Sequence of chain 29.C:
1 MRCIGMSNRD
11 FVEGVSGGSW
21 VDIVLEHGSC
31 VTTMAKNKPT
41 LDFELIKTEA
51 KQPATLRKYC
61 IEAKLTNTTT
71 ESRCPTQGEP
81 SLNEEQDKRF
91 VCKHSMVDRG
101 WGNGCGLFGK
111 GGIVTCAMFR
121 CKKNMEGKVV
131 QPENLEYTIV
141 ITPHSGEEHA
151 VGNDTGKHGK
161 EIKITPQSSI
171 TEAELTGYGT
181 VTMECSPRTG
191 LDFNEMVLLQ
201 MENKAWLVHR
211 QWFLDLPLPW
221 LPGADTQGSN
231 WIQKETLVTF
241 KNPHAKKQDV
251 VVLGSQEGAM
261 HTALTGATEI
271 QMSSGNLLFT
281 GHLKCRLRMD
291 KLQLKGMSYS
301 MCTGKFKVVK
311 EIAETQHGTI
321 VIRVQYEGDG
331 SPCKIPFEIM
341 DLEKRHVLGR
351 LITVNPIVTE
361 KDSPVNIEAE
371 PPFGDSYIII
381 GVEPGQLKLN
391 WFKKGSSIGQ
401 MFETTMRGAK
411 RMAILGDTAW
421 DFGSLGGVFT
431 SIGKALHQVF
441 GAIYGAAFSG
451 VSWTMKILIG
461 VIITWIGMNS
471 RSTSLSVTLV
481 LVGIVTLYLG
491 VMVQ

Sequence of chain 29.A:
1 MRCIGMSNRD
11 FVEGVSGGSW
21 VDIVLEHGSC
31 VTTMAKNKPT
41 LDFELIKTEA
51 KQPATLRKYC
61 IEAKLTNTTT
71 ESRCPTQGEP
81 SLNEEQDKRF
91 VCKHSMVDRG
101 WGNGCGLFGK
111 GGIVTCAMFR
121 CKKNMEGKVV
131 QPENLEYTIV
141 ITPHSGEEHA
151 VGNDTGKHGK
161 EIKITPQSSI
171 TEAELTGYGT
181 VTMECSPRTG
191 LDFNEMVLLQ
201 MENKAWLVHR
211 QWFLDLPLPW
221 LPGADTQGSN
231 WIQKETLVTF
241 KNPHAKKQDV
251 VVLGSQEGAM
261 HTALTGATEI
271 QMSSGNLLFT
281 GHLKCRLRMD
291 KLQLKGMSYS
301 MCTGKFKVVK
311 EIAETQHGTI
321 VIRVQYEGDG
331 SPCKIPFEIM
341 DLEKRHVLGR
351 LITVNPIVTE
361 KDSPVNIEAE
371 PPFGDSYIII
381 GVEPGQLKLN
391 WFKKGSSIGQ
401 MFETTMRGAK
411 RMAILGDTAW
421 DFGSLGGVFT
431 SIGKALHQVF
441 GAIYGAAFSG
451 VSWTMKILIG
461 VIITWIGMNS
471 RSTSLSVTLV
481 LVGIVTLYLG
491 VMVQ

A protein and the small-molecule ligand that binds it are described below.
Small molecule (SMILES): CC(=O)N[C@@H]1[C@@H](O)[C@H](O)[C@@H](CO)O[C@H]1O

Binding-site contacts:
Ligand atom O5 contacts residue ASN153 of chain 29.A at 2.4 Å (h-bond).
Ligand atom O3 contacts residue HIS149 of chain 29.A at 4.4 Å.
Ligand atom C5 contacts residue LYS157 of chain 29.A at 4.1 Å.
Ligand atom O5 contacts residue HIS149 of chain 29.A at 4.1 Å.
Ligand atom O7 contacts residue HIS149 of chain 29.A at 3.3 Å.
Ligand atom C1 contacts residue ASN153 of chain 29.A at 1.4 Å.
Ligand atom O7 contacts residue ASN153 of chain 29.A at 4.0 Å.
Ligand atom C8 contacts residue TRP101 of chain 29.C at 3.6 Å (hydrophobic).
Ligand atom C6 contacts residue HIS158 of chain 29.A at 3.8 Å.
Ligand atom C1 contacts residue THR155 of chain 29.A at 3.9 Å.
Ligand atom C1 contacts residue HIS149 of chain 29.A at 4.0 Å.
Ligand atom C8 contacts residue ASN103 of chain 29.C at 4.5 Å.
Ligand atom C3 contacts residue ASN153 of chain 29.A at 3.8 Å.
Ligand atom C2 contacts residue HIS149 of chain 29.A at 3.6 Å.
Ligand atom O5 contacts residue HIS158 of chain 29.A at 3.1 Å.
Ligand atom O5 contacts residue THR155 of chain 29.A at 4.3 Å.
Ligand atom C1 contacts residue HIS158 of chain 29.A at 4.0 Å.
Ligand atom O5 contacts residue LYS157 of chain 29.A at 4.5 Å.
Ligand atom C4 contacts residue ASN153 of chain 29.A at 4.2 Å.
Ligand atom N2 contacts residue HIS149 of chain 29.A at 4.3 Å.
Ligand atom C7 contacts residue HIS149 of chain 29.A at 4.2 Å.
Ligand atom N2 contacts residue ASN153 of chain 29.A at 2.9 Å (h-bond).
Ligand atom C7 contacts residue ASN153 of chain 29.A at 3.7 Å.
Ligand atom C5 contacts residue HIS158 of chain 29.A at 4.1 Å.
Ligand atom C6 contacts residue LYS157 of chain 29.A at 3.8 Å.
Ligand atom C2 contacts residue ASN153 of chain 29.A at 2.5 Å.
Ligand atom O6 contacts residue LYS157 of chain 29.A at 3.8 Å.
Ligand atom C5 contacts residue ASN153 of chain 29.A at 3.7 Å.
Ligand atom C8 contacts residue GLY102 of chain 29.C at 3.3 Å.